This small molecule binds to this protein.
Small molecule (SMILES): CC(=O)N[C@H]1[C@H](O[C@H]2[C@H](O)[C@@H](NC(C)=O)CO[C@@H]2CO)O[C@H](CO)[C@@H](O)[C@@H]1O

Sequence of chain 1.C:
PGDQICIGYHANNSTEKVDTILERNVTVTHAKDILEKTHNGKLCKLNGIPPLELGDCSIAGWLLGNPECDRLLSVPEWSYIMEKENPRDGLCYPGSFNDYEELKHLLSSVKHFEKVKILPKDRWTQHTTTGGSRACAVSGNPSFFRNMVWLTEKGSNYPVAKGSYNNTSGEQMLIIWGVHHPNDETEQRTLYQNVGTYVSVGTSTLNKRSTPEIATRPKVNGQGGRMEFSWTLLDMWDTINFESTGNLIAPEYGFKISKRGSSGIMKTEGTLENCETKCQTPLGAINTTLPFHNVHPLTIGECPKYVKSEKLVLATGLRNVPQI

Binding-site contacts:
Ligand atom C3 contacts residue ASN166 of chain 1.C at 3.8 Å.
Ligand atom C7 contacts residue TRP237 of chain 1.C at 4.5 Å (hydrophobic).
Ligand atom C2 contacts residue ASN166 of chain 1.C at 2.5 Å.
Ligand atom C7 contacts residue THR239 of chain 1.C at 4.3 Å.
Ligand atom N2 contacts residue THR239 of chain 1.C at 3.8 Å.
Ligand atom N2 contacts residue TRP237 of chain 1.C at 3.6 Å (h-bond).
Ligand atom C4 contacts residue ASN166 of chain 1.C at 4.2 Å.
Ligand atom O6 contacts residue THR168 of chain 1.C at 4.3 Å.
Ligand atom C5 contacts residue ASN166 of chain 1.C at 3.6 Å.
Ligand atom N2 contacts residue ASN166 of chain 1.C at 2.9 Å (h-bond).
Ligand atom C1 contacts residue ASN166 of chain 1.C at 1.4 Å.
Ligand atom C8 contacts residue THR239 of chain 1.C at 4.0 Å.
Ligand atom C1 contacts residue TRP237 of chain 1.C at 4.1 Å (hydrophobic).
Ligand atom C1 contacts residue THR239 of chain 1.C at 4.3 Å.
Ligand atom C7 contacts residue ASN166 of chain 1.C at 4.0 Å.
Ligand atom C3 contacts residue TRP237 of chain 1.C at 4.3 Å (hydrophobic).
Ligand atom C2 contacts residue TRP237 of chain 1.C at 4.2 Å (hydrophobic).
Ligand atom O5 contacts residue ASN166 of chain 1.C at 2.4 Å (h-bond).